Binding-site contacts:
Ligand atom NAX contacts residue CYS95 of chain 2.A at 2.7 Å (h-bond).
Ligand atom C6 contacts residue CYS95 of chain 2.A at 3.5 Å (hydrophobic).
Ligand atom C4 contacts residue MET148 of chain 2.A at 3.6 Å (hydrophobic).
Ligand atom N1 contacts residue PHE94 of chain 2.A at 3.6 Å.
Ligand atom CAO contacts residue VAL74 of chain 2.A at 3.8 Å (hydrophobic).
Ligand atom CAG contacts residue MET148 of chain 2.A at 3.6 Å (hydrophobic).
Ligand atom CAM contacts residue ASP163 of chain 2.A at 3.5 Å.
Ligand atom CAP contacts residue THR162 of chain 2.A at 3.1 Å.
Ligand atom CAF contacts residue GLY98 of chain 2.A at 3.5 Å.
Ligand atom CBF contacts residue ASP163 of chain 2.A at 3.3 Å.
Ligand atom CAD contacts residue LEU21 of chain 2.A at 3.8 Å (hydrophobic).
Ligand atom CAO contacts residue ALA42 of chain 2.A at 3.6 Å (hydrophobic).
Ligand atom CAF contacts residue CYS95 of chain 2.A at 3.2 Å (hydrophobic).
Ligand atom N1 contacts residue CYS95 of chain 2.A at 2.9 Å (h-bond).
Ligand atom CAH contacts residue GLY24 of chain 2.A at 3.6 Å.
Ligand atom C6 contacts residue GLU93 of chain 2.A at 3.3 Å.
Ligand atom N3 contacts residue LEU21 of chain 2.A at 3.9 Å.
Ligand atom CAP contacts residue VAL74 of chain 2.A at 3.6 Å (hydrophobic).
Ligand atom N3 contacts residue MET148 of chain 2.A at 3.2 Å.
Ligand atom CBB contacts residue GLY98 of chain 2.A at 3.7 Å.
Ligand atom C5 contacts residue ALA42 of chain 2.A at 3.9 Å (hydrophobic).
Ligand atom C6 contacts residue ALA42 of chain 2.A at 3.6 Å (hydrophobic).
Ligand atom CAS contacts residue PRO96 of chain 2.A at 3.7 Å (hydrophobic).
Ligand atom NAX contacts residue PHE94 of chain 2.A at 3.5 Å.
Ligand atom CAO contacts residue GLU93 of chain 2.A at 3.6 Å.
Ligand atom C2 contacts residue MET148 of chain 2.A at 3.5 Å (hydrophobic).
Ligand atom CBA contacts residue GLY98 of chain 2.A at 3.6 Å.
Ligand atom CAN contacts residue VAL29 of chain 2.A at 3.5 Å (hydrophobic).
Ligand atom C2 contacts residue LEU21 of chain 2.A at 3.8 Å (hydrophobic).
Ligand atom C2 contacts residue CYS95 of chain 2.A at 3.6 Å (hydrophobic).
Ligand atom OAA contacts residue THR162 of chain 2.A at 3.8 Å.
Ligand atom CBB contacts residue CYS95 of chain 2.A at 3.3 Å (hydrophobic).
Ligand atom NAW contacts residue VAL29 of chain 2.A at 3.6 Å.
Ligand atom CAP contacts residue MET92 of chain 2.A at 3.9 Å (hydrophobic).
Ligand atom CAO contacts residue MET92 of chain 2.A at 3.6 Å (hydrophobic).
Ligand atom CBB contacts residue LEU21 of chain 2.A at 3.9 Å (hydrophobic).
Ligand atom CAB contacts residue LEU21 of chain 2.A at 3.7 Å (hydrophobic).
Ligand atom CAZ contacts residue ASP163 of chain 2.A at 3.9 Å.
Ligand atom CAN contacts residue LYS44 of chain 2.A at 3.7 Å.
Ligand atom CAI contacts residue GLY145 of chain 2.A at 3.5 Å.

Sequence of chain 2.A:
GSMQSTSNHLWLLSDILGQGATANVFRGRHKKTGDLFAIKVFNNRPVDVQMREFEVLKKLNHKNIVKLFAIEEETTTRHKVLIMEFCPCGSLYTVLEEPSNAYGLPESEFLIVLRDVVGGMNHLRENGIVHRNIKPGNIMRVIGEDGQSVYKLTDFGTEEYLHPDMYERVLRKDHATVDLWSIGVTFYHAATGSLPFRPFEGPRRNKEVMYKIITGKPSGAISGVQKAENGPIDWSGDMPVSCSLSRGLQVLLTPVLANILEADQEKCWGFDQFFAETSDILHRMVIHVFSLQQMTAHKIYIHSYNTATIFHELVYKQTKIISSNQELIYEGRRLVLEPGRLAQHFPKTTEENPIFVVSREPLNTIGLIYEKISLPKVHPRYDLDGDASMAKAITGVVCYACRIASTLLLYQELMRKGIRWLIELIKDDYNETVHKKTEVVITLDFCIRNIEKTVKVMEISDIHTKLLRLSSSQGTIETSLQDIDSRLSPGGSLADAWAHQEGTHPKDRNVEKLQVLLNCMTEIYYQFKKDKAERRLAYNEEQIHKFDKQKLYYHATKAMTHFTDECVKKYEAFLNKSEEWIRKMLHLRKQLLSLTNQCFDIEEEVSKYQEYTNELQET

This protein binds this small molecule.
Small molecule (SMILES): O=C(NCCCNc1nc(Nc2cccc(CN3CCOCC3)c2)ncc1C1CC1)C1CCC1